Sequence of chain 1.D:
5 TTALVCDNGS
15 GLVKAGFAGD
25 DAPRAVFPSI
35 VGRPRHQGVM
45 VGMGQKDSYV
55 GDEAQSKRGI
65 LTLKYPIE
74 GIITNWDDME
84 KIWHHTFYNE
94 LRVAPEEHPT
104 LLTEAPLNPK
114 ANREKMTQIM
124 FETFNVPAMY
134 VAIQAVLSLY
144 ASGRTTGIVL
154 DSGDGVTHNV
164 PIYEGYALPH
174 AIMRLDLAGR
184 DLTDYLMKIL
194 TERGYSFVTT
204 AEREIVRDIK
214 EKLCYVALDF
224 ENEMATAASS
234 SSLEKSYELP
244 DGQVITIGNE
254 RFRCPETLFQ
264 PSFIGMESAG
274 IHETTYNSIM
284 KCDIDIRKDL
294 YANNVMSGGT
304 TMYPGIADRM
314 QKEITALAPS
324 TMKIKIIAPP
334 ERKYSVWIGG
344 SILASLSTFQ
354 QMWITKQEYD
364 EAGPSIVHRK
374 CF

Sequence of chain 1.C:
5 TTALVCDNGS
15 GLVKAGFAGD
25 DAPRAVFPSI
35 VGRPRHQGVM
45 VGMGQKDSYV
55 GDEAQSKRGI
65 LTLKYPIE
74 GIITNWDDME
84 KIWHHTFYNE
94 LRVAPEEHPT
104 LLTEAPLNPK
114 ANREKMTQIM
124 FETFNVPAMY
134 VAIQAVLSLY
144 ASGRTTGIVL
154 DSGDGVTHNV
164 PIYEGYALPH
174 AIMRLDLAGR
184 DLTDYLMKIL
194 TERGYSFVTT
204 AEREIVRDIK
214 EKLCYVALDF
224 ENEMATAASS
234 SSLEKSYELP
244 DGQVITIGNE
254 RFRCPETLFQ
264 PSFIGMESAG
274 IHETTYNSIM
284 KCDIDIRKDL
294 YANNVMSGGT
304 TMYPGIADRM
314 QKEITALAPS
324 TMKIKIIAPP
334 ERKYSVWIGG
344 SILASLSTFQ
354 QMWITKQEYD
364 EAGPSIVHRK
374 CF

Sequence of chain 1.B:
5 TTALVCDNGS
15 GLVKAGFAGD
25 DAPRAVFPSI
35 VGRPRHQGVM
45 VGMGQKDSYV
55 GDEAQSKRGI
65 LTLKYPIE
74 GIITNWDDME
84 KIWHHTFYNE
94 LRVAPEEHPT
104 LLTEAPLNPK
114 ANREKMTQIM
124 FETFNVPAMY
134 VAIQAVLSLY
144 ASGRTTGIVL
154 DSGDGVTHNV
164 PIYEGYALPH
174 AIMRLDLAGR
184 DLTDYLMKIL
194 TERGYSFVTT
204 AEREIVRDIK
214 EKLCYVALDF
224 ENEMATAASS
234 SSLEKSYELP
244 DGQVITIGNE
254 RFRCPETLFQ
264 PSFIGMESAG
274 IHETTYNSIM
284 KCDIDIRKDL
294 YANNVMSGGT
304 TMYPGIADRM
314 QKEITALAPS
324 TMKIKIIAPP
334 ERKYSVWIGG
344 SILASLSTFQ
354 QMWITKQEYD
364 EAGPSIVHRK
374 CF

The protein below binds the small molecule below.
Small molecule (SMILES): C/C1=C\CC[C@H](C)OC(=O)C[C@H](c2ccc(O)cc2)NC(=O)[C@@H](Cc2c[nH]c3ccccc23)N(C)C(=O)[C@H](CCCCN)NC(=O)[C@@H](C)C1

Binding-site contacts:
Ligand atom C14 contacts residue SER199 of chain 1.B at 3.8 Å.
Ligand atom C10 contacts residue PHE200 of chain 1.B at 3.4 Å (hydrophobic).
Ligand atom N29 contacts residue ASP179 of chain 1.C at 3.2 Å (salt-bridge).
Ligand atom C07 contacts residue TYR198 of chain 1.B at 3.5 Å (hydrophobic).
Ligand atom C13 contacts residue GLU205 of chain 1.B at 3.8 Å.
Ligand atom N37 contacts residue GLY197 of chain 1.B at 2.8 Å (h-bond).
Ligand atom C01 contacts residue ILE248 of chain 1.B at 3.6 Å (hydrophobic).
Ligand atom C45 contacts residue ARG196 of chain 1.B at 3.6 Å.
Ligand atom C33 contacts residue LEU110 of chain 1.C at 3.7 Å (hydrophobic).
Ligand atom C11 contacts residue PHE200 of chain 1.B at 3.8 Å (hydrophobic).
Ligand atom C31 contacts residue SER199 of chain 1.B at 3.7 Å.
Ligand atom C12 contacts residue SER199 of chain 1.B at 3.3 Å.
Ligand atom N15 contacts residue SER199 of chain 1.B at 3.0 Å (h-bond).
Ligand atom C25 contacts residue GLY197 of chain 1.B at 3.5 Å.
Ligand atom C31 contacts residue ILE75 of chain 1.C at 3.5 Å (hydrophobic).
Ligand atom C35 contacts residue ARG177 of chain 1.C at 3.6 Å.
Ligand atom C01 contacts residue GLN246 of chain 1.B at 3.7 Å.
Ligand atom O43 contacts residue ALA114 of chain 1.C at 3.6 Å.
Ligand atom C01 contacts residue VAL247 of chain 1.B at 3.6 Å (hydrophobic).
Ligand atom O48 contacts residue GLY197 of chain 1.B at 3.7 Å.
Ligand atom C13 contacts residue ILE287 of chain 1.D at 3.6 Å (hydrophobic).
Ligand atom C12 contacts residue GLU205 of chain 1.B at 3.8 Å.
Ligand atom C11 contacts residue SER199 of chain 1.B at 3.2 Å.
Ligand atom C20 contacts residue ASP179 of chain 1.C at 3.6 Å.
Ligand atom C10 contacts residue ILE248 of chain 1.B at 3.8 Å (hydrophobic).
Ligand atom C18 contacts residue SER199 of chain 1.B at 3.7 Å.
Ligand atom C10 contacts residue LEU242 of chain 1.B at 3.5 Å (hydrophobic).
Ligand atom C02 contacts residue GLN246 of chain 1.B at 3.6 Å.
Ligand atom O48 contacts residue SER199 of chain 1.B at 2.9 Å (h-bond).
Ligand atom C35 contacts residue SER199 of chain 1.B at 3.5 Å.
Ligand atom C36 contacts residue GLY197 of chain 1.B at 3.6 Å.
Ligand atom C30 contacts residue SER199 of chain 1.B at 3.5 Å.
Ligand atom N21 contacts residue ASP179 of chain 1.C at 2.8 Å (salt-bridge).
Ligand atom N21 contacts residue VAL201 of chain 1.B at 3.8 Å.
Ligand atom C34 contacts residue LEU110 of chain 1.C at 3.3 Å (hydrophobic).
Ligand atom C27 contacts residue ILE75 of chain 1.C at 3.7 Å (hydrophobic).
Ligand atom C38 contacts residue GLY197 of chain 1.B at 3.7 Å.
Ligand atom C41 contacts residue ILE75 of chain 1.C at 3.8 Å (hydrophobic).
Ligand atom C19 contacts residue ASP179 of chain 1.C at 3.5 Å.
Ligand atom C32 contacts residue ILE75 of chain 1.C at 3.4 Å (hydrophobic).